This small molecule binds to this protein.
Small molecule (SMILES): Nc1ncnc2c1ncn2[C@@H]1O[C@H](COP(=O)(O)OP(=O)(O)OP(O)(O)=S)[C@@H](O)[C@H]1O

Sequence of chain 1.F:
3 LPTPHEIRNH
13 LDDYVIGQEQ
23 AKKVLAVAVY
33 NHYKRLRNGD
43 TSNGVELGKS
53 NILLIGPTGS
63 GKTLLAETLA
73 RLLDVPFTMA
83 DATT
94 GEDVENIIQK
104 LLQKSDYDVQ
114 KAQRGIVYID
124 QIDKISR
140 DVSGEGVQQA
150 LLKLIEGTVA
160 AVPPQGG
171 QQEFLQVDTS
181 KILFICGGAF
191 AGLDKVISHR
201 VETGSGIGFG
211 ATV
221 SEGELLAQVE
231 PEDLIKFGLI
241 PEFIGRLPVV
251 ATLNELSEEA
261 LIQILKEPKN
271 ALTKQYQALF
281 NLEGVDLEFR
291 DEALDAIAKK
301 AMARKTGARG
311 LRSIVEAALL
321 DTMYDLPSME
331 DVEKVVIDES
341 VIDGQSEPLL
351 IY

Sequence of chain 1.E:
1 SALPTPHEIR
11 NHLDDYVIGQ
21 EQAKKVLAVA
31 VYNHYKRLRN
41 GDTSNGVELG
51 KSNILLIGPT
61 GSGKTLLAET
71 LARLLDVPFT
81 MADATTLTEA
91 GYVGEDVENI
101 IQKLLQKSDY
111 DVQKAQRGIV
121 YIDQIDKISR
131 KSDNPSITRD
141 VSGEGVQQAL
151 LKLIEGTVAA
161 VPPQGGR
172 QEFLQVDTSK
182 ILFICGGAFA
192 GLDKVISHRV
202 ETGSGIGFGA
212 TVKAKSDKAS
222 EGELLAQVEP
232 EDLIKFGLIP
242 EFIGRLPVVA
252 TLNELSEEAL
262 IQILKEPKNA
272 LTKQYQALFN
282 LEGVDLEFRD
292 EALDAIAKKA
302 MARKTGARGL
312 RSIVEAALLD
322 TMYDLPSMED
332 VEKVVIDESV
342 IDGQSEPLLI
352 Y

Binding-site contacts:
Ligand atom O2A contacts residue LYS64 of chain 1.E at 2.9 Å (salt-bridge).
Ligand atom O1B contacts residue LYS64 of chain 1.E at 3.3 Å (salt-bridge).
Ligand atom O2G contacts residue ASP123 of chain 1.E at 3.5 Å (salt-bridge).
Ligand atom N1 contacts residue ILE18 of chain 1.E at 3.4 Å (h-bond).
Ligand atom O1A contacts residue ARG309 of chain 1.E at 2.8 Å (salt-bridge).
Ligand atom N7 contacts residue SER62 of chain 1.E at 3.0 Å (h-bond).
Ligand atom PG contacts residue ARG309 of chain 1.E at 3.7 Å.
Ligand atom O2A contacts residue LEU66 of chain 1.E at 3.0 Å (h-bond).
Ligand atom O3B contacts residue GLY61 of chain 1.E at 3.1 Å (h-bond).
Ligand atom O3B contacts residue ARG309 of chain 1.E at 2.6 Å (salt-bridge).
Ligand atom O3A contacts residue GLY63 of chain 1.E at 3.2 Å (h-bond).
Ligand atom O1B contacts residue GLY61 of chain 1.E at 3.1 Å (h-bond).
Ligand atom C4 contacts residue LEU66 of chain 1.E at 3.6 Å (hydrophobic).
Ligand atom S1G contacts residue ALA189 of chain 1.E at 3.6 Å.
Ligand atom O3A contacts residue GLY61 of chain 1.E at 3.3 Å.
Ligand atom PB contacts residue ARG309 of chain 1.E at 3.3 Å.
Ligand atom N7 contacts residue GLY63 of chain 1.E at 3.1 Å.
Ligand atom O3G contacts residue GLU242 of chain 1.F at 3.4 Å.
Ligand atom O2B contacts residue LYS64 of chain 1.E at 3.1 Å (salt-bridge).
Ligand atom C2 contacts residue ILE264 of chain 1.E at 3.5 Å (hydrophobic).
Ligand atom C5' contacts residue ARG309 of chain 1.E at 3.6 Å.
Ligand atom O2B contacts residue THR65 of chain 1.E at 2.9 Å (h-bond).
Ligand atom O1B contacts residue PRO59 of chain 1.E at 3.2 Å (h-bond).
Ligand atom C8 contacts residue GLY63 of chain 1.E at 3.5 Å.
Ligand atom N3 contacts residue ILE264 of chain 1.E at 3.6 Å.
Ligand atom O1B contacts residue GLY63 of chain 1.E at 3.2 Å (h-bond).
Ligand atom O2G contacts residue THR65 of chain 1.E at 3.0 Å (h-bond).
Ligand atom N6 contacts residue ILE18 of chain 1.E at 2.8 Å (h-bond).
Ligand atom O3A contacts residue ARG309 of chain 1.E at 2.8 Å (salt-bridge).
Ligand atom O1A contacts residue THR65 of chain 1.E at 3.1 Å (h-bond).
Ligand atom PA contacts residue ARG309 of chain 1.E at 3.3 Å.
Ligand atom O3G contacts residue ARG309 of chain 1.E at 3.5 Å (salt-bridge).
Ligand atom PB contacts residue GLY61 of chain 1.E at 3.4 Å.
Ligand atom O2A contacts residue GLY63 of chain 1.E at 3.0 Å.
Ligand atom O2A contacts residue THR65 of chain 1.E at 2.5 Å (h-bond).
Ligand atom PB contacts residue SER62 of chain 1.E at 3.6 Å.
Ligand atom O1B contacts residue SER62 of chain 1.E at 2.6 Å (h-bond).
Ligand atom N1 contacts residue ILE264 of chain 1.E at 3.6 Å.
Ligand atom O3A contacts residue SER62 of chain 1.E at 3.4 Å (h-bond).
Ligand atom N3 contacts residue LEU66 of chain 1.E at 3.5 Å.